Sequence of chain 1.B:
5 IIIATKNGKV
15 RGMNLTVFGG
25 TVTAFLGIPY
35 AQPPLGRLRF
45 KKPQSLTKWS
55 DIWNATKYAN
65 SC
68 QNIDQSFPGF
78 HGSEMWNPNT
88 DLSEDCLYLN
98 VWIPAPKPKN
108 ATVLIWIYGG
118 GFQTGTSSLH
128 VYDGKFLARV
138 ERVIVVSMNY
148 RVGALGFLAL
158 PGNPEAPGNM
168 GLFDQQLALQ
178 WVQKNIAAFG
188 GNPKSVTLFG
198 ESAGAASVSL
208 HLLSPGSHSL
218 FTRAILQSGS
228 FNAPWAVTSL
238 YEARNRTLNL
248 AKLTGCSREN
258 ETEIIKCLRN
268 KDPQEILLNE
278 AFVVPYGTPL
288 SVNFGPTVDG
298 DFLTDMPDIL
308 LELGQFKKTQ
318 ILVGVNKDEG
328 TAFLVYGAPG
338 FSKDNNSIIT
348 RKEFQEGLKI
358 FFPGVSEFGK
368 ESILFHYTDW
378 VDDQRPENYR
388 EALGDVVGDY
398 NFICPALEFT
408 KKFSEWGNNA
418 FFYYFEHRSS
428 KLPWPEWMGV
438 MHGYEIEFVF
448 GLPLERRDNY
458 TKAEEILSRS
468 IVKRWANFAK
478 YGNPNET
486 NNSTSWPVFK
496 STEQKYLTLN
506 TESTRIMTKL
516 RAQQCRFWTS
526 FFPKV

This small molecule binds to this protein.
Small molecule (SMILES): CC(=O)N[C@H]1[C@H](O[C@H]2[C@H](O)[C@@H](NC(C)=O)CO[C@@H]2CO)O[C@H](CO)[C@@H](O)[C@@H]1O

Sequence of chain 1.A:
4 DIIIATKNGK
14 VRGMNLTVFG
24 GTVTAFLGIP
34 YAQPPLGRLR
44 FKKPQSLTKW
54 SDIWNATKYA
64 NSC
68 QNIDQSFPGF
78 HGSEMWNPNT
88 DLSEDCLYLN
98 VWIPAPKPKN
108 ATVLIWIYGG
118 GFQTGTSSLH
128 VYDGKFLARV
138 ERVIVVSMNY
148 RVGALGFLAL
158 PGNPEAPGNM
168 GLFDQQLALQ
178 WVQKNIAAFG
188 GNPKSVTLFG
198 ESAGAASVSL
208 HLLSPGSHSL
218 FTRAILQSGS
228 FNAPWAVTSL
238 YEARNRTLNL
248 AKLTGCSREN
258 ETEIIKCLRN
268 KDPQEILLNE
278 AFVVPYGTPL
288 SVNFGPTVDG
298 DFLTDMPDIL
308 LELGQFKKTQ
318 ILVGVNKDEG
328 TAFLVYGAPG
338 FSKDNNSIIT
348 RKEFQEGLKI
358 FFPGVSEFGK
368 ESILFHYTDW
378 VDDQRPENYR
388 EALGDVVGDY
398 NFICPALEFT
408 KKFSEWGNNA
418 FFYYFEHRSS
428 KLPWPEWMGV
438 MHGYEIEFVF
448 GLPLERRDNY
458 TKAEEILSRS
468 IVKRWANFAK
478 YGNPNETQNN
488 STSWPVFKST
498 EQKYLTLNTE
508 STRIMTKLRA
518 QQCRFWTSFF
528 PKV

Binding-site contacts:
Ligand atom C7 contacts residue ASN482 of chain 1.A at 3.5 Å.
Ligand atom O7 contacts residue THR484 of chain 1.A at 3.6 Å.
Ligand atom C8 contacts residue CSO67 of chain 1.B at 3.0 Å.
Ligand atom N2 contacts residue ASN474 of chain 1.A at 4.2 Å.
Ligand atom N2 contacts residue LEU89 of chain 1.B at 3.0 Å (h-bond).
Ligand atom C1 contacts residue LEU89 of chain 1.B at 3.8 Å (hydrophobic).
Ligand atom O7 contacts residue GLU483 of chain 1.A at 3.6 Å.
Ligand atom C7 contacts residue ASN474 of chain 1.A at 4.2 Å.
Ligand atom C3 contacts residue TYR478 of chain 1.A at 4.0 Å (hydrophobic).
Ligand atom C8 contacts residue ASN474 of chain 1.A at 3.8 Å.
Ligand atom N2 contacts residue ASN482 of chain 1.A at 3.2 Å (h-bond).
Ligand atom C8 contacts residue GLU483 of chain 1.A at 3.0 Å.
Ligand atom O7 contacts residue GLN485 of chain 1.A at 3.7 Å.
Ligand atom C8 contacts residue LEU89 of chain 1.B at 4.2 Å (hydrophobic).
Ligand atom C7 contacts residue GLU483 of chain 1.A at 3.6 Å.
Ligand atom C2 contacts residue LEU89 of chain 1.B at 3.5 Å (hydrophobic).
Ligand atom O5 contacts residue ASN480 of chain 1.A at 4.2 Å.
Ligand atom O4 contacts residue TYR478 of chain 1.A at 4.0 Å.
Ligand atom O6 contacts residue GLN271 of chain 1.B at 3.2 Å (h-bond).
Ligand atom O6 contacts residue ASP88 of chain 1.B at 3.5 Å (salt-bridge).
Ligand atom C5 contacts residue ASN482 of chain 1.A at 3.5 Å.
Ligand atom C6 contacts residue GLN271 of chain 1.B at 3.5 Å.
Ligand atom C6 contacts residue ASN480 of chain 1.A at 4.3 Å.
Ligand atom O3 contacts residue LEU89 of chain 1.B at 4.0 Å.
Ligand atom C7 contacts residue CSO67 of chain 1.B at 4.2 Å.
Ligand atom O7 contacts residue ASN482 of chain 1.A at 3.4 Å (h-bond).
Ligand atom C3 contacts residue ASN482 of chain 1.A at 3.9 Å.
Ligand atom C5 contacts residue ASP88 of chain 1.B at 4.2 Å.
Ligand atom O6 contacts residue TYR478 of chain 1.A at 3.9 Å.
Ligand atom C5 contacts residue TYR478 of chain 1.A at 4.2 Å (hydrophobic).
Ligand atom C1 contacts residue ASN482 of chain 1.A at 1.4 Å.
Ligand atom O6 contacts residue ASN480 of chain 1.A at 3.9 Å.
Ligand atom C6 contacts residue TYR478 of chain 1.A at 3.8 Å (hydrophobic).
Ligand atom C7 contacts residue LEU89 of chain 1.B at 4.0 Å (hydrophobic).
Ligand atom O5 contacts residue TYR478 of chain 1.A at 3.9 Å.
Ligand atom O5 contacts residue ASN482 of chain 1.A at 2.2 Å (h-bond).
Ligand atom C6 contacts residue ASP88 of chain 1.B at 4.2 Å.
Ligand atom C3 contacts residue LEU89 of chain 1.B at 3.4 Å (hydrophobic).
Ligand atom C2 contacts residue ASN482 of chain 1.A at 2.6 Å.
Ligand atom C4 contacts residue ASN482 of chain 1.A at 4.2 Å.